A protein and the small-molecule ligand that binds it are described below.
Small molecule (SMILES): CC(=O)N[C@H]1[C@H](O[C@H]2[C@H](O)[C@@H](NC(C)=O)CO[C@@H]2CO)O[C@H](CO)[C@@H](O)[C@@H]1O

Sequence of chain 1.B:
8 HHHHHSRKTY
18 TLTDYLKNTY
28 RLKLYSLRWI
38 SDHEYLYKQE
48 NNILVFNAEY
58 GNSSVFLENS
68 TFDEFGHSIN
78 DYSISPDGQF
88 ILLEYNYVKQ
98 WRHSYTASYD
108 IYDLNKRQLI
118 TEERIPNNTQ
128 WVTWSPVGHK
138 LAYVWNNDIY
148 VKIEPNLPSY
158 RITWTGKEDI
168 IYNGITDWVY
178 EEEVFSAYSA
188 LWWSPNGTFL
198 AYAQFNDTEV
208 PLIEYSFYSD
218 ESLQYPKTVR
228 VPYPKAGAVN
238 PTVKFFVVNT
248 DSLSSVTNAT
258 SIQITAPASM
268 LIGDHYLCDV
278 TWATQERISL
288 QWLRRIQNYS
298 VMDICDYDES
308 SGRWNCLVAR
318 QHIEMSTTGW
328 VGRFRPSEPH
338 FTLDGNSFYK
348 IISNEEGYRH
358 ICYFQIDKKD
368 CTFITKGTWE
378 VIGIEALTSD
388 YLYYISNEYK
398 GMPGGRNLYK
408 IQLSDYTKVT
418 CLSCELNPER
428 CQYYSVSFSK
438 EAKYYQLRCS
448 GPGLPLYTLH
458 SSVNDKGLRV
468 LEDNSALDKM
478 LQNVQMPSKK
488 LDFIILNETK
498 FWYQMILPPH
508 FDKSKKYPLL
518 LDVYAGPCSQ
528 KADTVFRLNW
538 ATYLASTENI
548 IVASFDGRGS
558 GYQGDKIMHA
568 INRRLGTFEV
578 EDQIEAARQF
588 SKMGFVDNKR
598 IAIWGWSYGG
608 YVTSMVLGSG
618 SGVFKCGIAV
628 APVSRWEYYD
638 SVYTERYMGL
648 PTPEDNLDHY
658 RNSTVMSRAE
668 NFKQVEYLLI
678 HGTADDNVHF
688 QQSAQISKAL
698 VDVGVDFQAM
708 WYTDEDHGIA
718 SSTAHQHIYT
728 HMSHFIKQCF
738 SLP

Binding-site contacts:
Ligand atom C8 contacts residue ILE168 of chain 1.B at 4.4 Å (hydrophobic).
Ligand atom C1 contacts residue THR205 of chain 1.B at 3.5 Å.
Ligand atom C5 contacts residue ASN203 of chain 1.B at 3.6 Å.
Ligand atom O7 contacts residue THR205 of chain 1.B at 4.1 Å.
Ligand atom C7 contacts residue ILE168 of chain 1.B at 3.9 Å (hydrophobic).
Ligand atom N2 contacts residue ASN203 of chain 1.B at 3.1 Å (h-bond).
Ligand atom C3 contacts residue ASN203 of chain 1.B at 3.9 Å.
Ligand atom O6 contacts residue GLU206 of chain 1.B at 3.1 Å (salt-bridge).
Ligand atom O5 contacts residue THR205 of chain 1.B at 3.8 Å.
Ligand atom C5 contacts residue THR205 of chain 1.B at 3.8 Å.
Ligand atom C1 contacts residue ILE168 of chain 1.B at 4.2 Å (hydrophobic).
Ligand atom O7 contacts residue LYS241 of chain 1.B at 4.2 Å.
Ligand atom C7 contacts residue ASN203 of chain 1.B at 3.7 Å.
Ligand atom C6 contacts residue GLU206 of chain 1.B at 4.1 Å.
Ligand atom C8 contacts residue GLU206 of chain 1.B at 3.7 Å.
Ligand atom C1 contacts residue ASN203 of chain 1.B at 1.4 Å.
Ligand atom C2 contacts residue ASN203 of chain 1.B at 2.6 Å.
Ligand atom O5 contacts residue ASN203 of chain 1.B at 2.3 Å (h-bond).
Ligand atom O7 contacts residue GLN201 of chain 1.B at 4.3 Å.
Ligand atom N2 contacts residue ILE168 of chain 1.B at 3.6 Å.
Ligand atom O7 contacts residue ILE168 of chain 1.B at 4.2 Å.
Ligand atom C4 contacts residue ASN203 of chain 1.B at 4.3 Å.
Ligand atom O7 contacts residue ASN203 of chain 1.B at 3.5 Å (h-bond).
Ligand atom O6 contacts residue THR205 of chain 1.B at 3.9 Å.